The protein below binds the small molecule below.
Small molecule (SMILES): CC(=O)N[C@@H]1[C@@H](O)[C@H](O)[C@@H](CO)O[C@H]1O

Binding-site contacts:
Ligand atom C4 contacts residue ASN256 of chain 3.A at 4.2 Å.
Ligand atom C7 contacts residue ASN256 of chain 3.A at 3.2 Å.
Ligand atom C1 contacts residue ASN256 of chain 3.A at 1.4 Å.
Ligand atom C5 contacts residue THR258 of chain 3.A at 4.4 Å.
Ligand atom N2 contacts residue ASN256 of chain 3.A at 2.8 Å (h-bond).
Ligand atom C2 contacts residue ASN256 of chain 3.A at 2.3 Å.
Ligand atom O5 contacts residue THR258 of chain 3.A at 4.4 Å.
Ligand atom O5 contacts residue ASN256 of chain 3.A at 2.4 Å (h-bond).
Ligand atom C5 contacts residue ASN256 of chain 3.A at 3.6 Å.
Ligand atom C3 contacts residue ASN256 of chain 3.A at 3.7 Å.
Ligand atom O7 contacts residue ASN256 of chain 3.A at 3.0 Å (h-bond).

Sequence of chain 3.A:
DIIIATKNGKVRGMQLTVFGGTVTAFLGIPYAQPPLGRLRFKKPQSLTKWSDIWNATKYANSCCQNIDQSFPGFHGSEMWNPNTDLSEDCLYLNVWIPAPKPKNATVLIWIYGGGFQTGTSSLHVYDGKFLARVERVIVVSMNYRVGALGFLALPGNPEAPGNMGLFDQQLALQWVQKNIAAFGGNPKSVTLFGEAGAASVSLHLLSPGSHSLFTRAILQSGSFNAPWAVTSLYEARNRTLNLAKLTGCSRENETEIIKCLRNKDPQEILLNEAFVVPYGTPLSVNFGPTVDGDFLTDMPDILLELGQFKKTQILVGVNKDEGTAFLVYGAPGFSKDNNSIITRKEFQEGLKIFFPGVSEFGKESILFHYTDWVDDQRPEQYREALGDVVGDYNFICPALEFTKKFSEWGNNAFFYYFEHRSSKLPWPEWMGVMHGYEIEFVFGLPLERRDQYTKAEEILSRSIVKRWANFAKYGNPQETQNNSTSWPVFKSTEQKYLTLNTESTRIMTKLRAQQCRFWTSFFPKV